Sequence of chain 1.A:
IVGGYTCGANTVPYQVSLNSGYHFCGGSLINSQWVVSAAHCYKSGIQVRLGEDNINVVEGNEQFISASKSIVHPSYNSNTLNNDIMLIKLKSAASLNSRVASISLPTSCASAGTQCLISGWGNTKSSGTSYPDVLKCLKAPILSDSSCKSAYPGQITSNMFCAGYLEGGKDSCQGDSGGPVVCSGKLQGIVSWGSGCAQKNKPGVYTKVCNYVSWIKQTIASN

The protein below binds the small molecule below.
Small molecule (SMILES): C[N+](C)(C)[O-]

Binding-site contacts:
Ligand atom CAB contacts residue ASN159 of chain 1.A at 3.5 Å.
Ligand atom CAD contacts residue HIS73 of chain 1.A at 4.1 Å.
Ligand atom CAA contacts residue ASN83 of chain 1.A at 3.5 Å.
Ligand atom NAC contacts residue ASN159 of chain 1.A at 4.2 Å.
Ligand atom CAB contacts residue ASN211 of chain 1.A at 3.5 Å.
Ligand atom CAB contacts residue TYR212 of chain 1.A at 4.0 Å (hydrophobic).
Ligand atom CAA contacts residue ASN159 of chain 1.A at 3.6 Å.